Sequence of chain 21.Y:
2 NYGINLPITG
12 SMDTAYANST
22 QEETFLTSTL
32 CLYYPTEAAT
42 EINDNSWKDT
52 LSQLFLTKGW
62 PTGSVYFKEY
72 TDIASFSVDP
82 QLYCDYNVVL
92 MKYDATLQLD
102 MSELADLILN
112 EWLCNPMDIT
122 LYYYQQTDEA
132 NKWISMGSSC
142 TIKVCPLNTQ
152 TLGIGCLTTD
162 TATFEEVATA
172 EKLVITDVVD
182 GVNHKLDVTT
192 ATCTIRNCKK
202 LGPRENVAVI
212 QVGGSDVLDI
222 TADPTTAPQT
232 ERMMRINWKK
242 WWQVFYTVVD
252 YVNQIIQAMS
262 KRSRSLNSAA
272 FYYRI

A protein and the small-molecule ligand that binds it are described below.
Small molecule (SMILES): CC(=O)N[C@H]1[C@H](O[C@H]2[C@H](O)[C@@H](NC(C)=O)CO[C@@H]2CO)O[C@H](CO)[C@@H](O)[C@@H]1O

Binding-site contacts:
Ligand atom O5 contacts residue ASN19 of chain 21.Y at 2.2 Å (h-bond).
Ligand atom N2 contacts residue ASN19 of chain 21.Y at 4.0 Å.
Ligand atom C3 contacts residue ASN19 of chain 21.Y at 4.4 Å.
Ligand atom O6 contacts residue ASN19 of chain 21.Y at 4.4 Å.
Ligand atom C2 contacts residue ASN19 of chain 21.Y at 3.4 Å.
Ligand atom C8 contacts residue TYR17 of chain 21.Y at 4.0 Å (hydrophobic).
Ligand atom C4 contacts residue ASN19 of chain 21.Y at 4.5 Å.
Ligand atom C1 contacts residue ASN19 of chain 21.Y at 1.9 Å.
Ligand atom C6 contacts residue ASN19 of chain 21.Y at 4.1 Å.
Ligand atom C5 contacts residue ASN19 of chain 21.Y at 3.3 Å.
Ligand atom O7 contacts residue ASN19 of chain 21.Y at 4.4 Å.